A small-molecule ligand and the protein it binds are described below.
Small molecule (SMILES): CC(=O)N[C@H]1[C@H](O[C@H]2[C@H](O)[C@@H](NC(C)=O)CO[C@@H]2CO)O[C@H](CO)[C@@H](O)[C@@H]1O

Binding-site contacts:
Ligand atom C4 contacts residue ASN203 of chain 1.B at 4.3 Å.
Ligand atom C7 contacts residue ILE168 of chain 1.B at 3.7 Å (hydrophobic).
Ligand atom O7 contacts residue ASN203 of chain 1.B at 3.7 Å.
Ligand atom N2 contacts residue ILE168 of chain 1.B at 3.5 Å.
Ligand atom C1 contacts residue ASN203 of chain 1.B at 1.4 Å.
Ligand atom O5 contacts residue ASN203 of chain 1.B at 2.3 Å (h-bond).
Ligand atom C5 contacts residue THR205 of chain 1.B at 3.9 Å.
Ligand atom O5 contacts residue THR205 of chain 1.B at 3.8 Å.
Ligand atom N2 contacts residue ASN203 of chain 1.B at 2.9 Å (h-bond).
Ligand atom O6 contacts residue THR205 of chain 1.B at 4.2 Å.
Ligand atom O7 contacts residue LYS241 of chain 1.B at 3.7 Å.
Ligand atom C2 contacts residue THR205 of chain 1.B at 4.4 Å.
Ligand atom C3 contacts residue ASN203 of chain 1.B at 3.8 Å.
Ligand atom C1 contacts residue THR205 of chain 1.B at 3.4 Å.
Ligand atom O7 contacts residue THR205 of chain 1.B at 4.2 Å.
Ligand atom O7 contacts residue ILE168 of chain 1.B at 4.1 Å.
Ligand atom C8 contacts residue GLU206 of chain 1.B at 3.4 Å.
Ligand atom C7 contacts residue ASN203 of chain 1.B at 3.7 Å.
Ligand atom C8 contacts residue ILE168 of chain 1.B at 4.1 Å (hydrophobic).
Ligand atom C5 contacts residue ASN203 of chain 1.B at 3.6 Å.
Ligand atom O7 contacts residue GLN201 of chain 1.B at 3.8 Å.
Ligand atom C2 contacts residue ASN203 of chain 1.B at 2.5 Å.
Ligand atom O6 contacts residue GLU206 of chain 1.B at 3.8 Å.

Sequence of chain 1.B:
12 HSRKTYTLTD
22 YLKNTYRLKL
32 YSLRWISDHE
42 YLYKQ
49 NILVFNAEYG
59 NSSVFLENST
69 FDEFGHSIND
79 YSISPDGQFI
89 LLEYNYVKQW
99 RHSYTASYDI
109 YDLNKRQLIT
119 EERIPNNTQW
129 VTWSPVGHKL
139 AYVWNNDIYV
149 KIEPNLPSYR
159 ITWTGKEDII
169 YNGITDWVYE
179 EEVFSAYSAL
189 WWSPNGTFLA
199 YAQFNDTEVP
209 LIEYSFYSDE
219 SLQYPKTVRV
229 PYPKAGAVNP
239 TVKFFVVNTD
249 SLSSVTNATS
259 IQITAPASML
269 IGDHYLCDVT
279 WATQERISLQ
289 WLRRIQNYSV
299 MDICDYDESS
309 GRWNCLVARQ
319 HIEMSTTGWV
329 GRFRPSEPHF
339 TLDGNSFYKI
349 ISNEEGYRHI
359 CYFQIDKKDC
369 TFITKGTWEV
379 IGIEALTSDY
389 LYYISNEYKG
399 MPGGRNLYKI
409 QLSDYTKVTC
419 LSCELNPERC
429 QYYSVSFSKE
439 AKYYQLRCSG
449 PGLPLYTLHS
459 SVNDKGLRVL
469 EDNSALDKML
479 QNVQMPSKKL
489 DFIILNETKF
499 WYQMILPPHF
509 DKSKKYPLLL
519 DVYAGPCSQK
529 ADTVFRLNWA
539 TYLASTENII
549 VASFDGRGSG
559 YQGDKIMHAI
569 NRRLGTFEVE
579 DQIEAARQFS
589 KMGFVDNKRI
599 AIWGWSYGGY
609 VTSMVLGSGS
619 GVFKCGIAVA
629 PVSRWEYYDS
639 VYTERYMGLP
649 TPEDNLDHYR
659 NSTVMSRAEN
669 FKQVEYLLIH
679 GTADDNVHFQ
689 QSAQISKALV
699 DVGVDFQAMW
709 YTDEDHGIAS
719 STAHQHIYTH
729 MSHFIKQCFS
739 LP